Sequence of chain 1.B:
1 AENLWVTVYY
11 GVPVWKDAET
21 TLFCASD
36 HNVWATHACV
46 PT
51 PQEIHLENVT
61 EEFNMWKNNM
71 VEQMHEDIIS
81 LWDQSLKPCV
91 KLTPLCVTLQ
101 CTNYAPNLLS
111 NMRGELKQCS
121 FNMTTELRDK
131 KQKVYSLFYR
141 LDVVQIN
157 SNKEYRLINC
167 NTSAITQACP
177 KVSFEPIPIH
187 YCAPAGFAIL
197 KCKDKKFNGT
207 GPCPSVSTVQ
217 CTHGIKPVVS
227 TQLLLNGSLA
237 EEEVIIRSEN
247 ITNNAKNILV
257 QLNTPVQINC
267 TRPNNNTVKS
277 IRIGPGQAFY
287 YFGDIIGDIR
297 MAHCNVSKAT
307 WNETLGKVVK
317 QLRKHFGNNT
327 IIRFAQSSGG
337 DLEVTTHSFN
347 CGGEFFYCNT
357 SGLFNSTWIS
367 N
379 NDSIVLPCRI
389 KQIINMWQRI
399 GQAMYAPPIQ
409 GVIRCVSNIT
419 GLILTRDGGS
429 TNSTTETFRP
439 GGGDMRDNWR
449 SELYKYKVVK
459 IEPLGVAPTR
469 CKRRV

A small-molecule ligand and the protein it binds are described below.
Small molecule (SMILES): CC(=O)N[C@H]1[C@H](O[C@H]2[C@H](O)[C@@H](NC(C)=O)CO[C@@H]2CO)O[C@H](CO)[C@@H](O)[C@@H]1O

Binding-site contacts:
Ligand atom C7 contacts residue THR341 of chain 1.B at 4.4 Å.
Ligand atom C3 contacts residue ASN355 of chain 1.B at 3.8 Å.
Ligand atom C6 contacts residue SER357 of chain 1.B at 3.8 Å.
Ligand atom C8 contacts residue THR341 of chain 1.B at 4.2 Å.
Ligand atom C1 contacts residue ASN355 of chain 1.B at 1.4 Å.
Ligand atom C8 contacts residue ASN355 of chain 1.B at 3.9 Å.
Ligand atom C4 contacts residue ASN355 of chain 1.B at 4.2 Å.
Ligand atom C2 contacts residue ASN355 of chain 1.B at 2.5 Å.
Ligand atom C8 contacts residue ARG387 of chain 1.B at 4.4 Å.
Ligand atom C6 contacts residue GLN332 of chain 1.B at 4.3 Å.
Ligand atom C5 contacts residue ASN355 of chain 1.B at 3.7 Å.
Ligand atom C5 contacts residue SER357 of chain 1.B at 4.0 Å.
Ligand atom C7 contacts residue ASN355 of chain 1.B at 3.1 Å.
Ligand atom O5 contacts residue SER357 of chain 1.B at 3.8 Å.
Ligand atom C1 contacts residue SER357 of chain 1.B at 4.1 Å.
Ligand atom O7 contacts residue THR341 of chain 1.B at 3.7 Å.
Ligand atom O7 contacts residue ASN355 of chain 1.B at 3.0 Å (h-bond).
Ligand atom C8 contacts residue THR342 of chain 1.B at 4.0 Å.
Ligand atom C5 contacts residue GLN332 of chain 1.B at 4.1 Å.
Ligand atom O5 contacts residue ASN355 of chain 1.B at 2.4 Å (h-bond).
Ligand atom N2 contacts residue ASN355 of chain 1.B at 2.9 Å (h-bond).
Ligand atom O4 contacts residue GLN332 of chain 1.B at 4.4 Å.